Sequence of chain 1.A:
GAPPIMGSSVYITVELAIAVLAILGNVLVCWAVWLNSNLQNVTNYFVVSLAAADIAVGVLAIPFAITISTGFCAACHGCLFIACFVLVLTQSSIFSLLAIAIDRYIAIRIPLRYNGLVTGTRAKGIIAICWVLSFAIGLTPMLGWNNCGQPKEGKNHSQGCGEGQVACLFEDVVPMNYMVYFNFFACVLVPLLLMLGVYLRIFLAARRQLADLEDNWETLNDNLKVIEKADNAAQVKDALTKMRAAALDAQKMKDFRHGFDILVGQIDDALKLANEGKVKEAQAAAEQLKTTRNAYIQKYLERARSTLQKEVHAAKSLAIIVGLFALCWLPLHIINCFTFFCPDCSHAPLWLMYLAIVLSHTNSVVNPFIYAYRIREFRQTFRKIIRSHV

A small-molecule ligand and the protein it binds are described below.
Small molecule (SMILES): CC(C)CCC[C@@H](C)[C@H]1CC[C@H]2[C@@H]3CC=C4C[C@@H](O)CC[C@]4(C)[C@H]3CC[C@]12C

Binding-site contacts:
Ligand atom C18 contacts residue ILE372 of chain 1.A at 4.1 Å (hydrophobic).
Ligand atom C12 contacts residue MYS1 of chain 1.AA at 4.3 Å.
Ligand atom C24 contacts residue LEU212 of chain 1.A at 4.4 Å (hydrophobic).
Ligand atom O1 contacts residue PHE379 of chain 1.A at 4.3 Å.
Ligand atom C11 contacts residue MYS1 of chain 1.AA at 4.5 Å.
Ligand atom C19 contacts residue PHE379 of chain 1.A at 4.3 Å (hydrophobic).
Ligand atom C11 contacts residue PHE379 of chain 1.A at 4.1 Å (hydrophobic).
Ligand atom C1 contacts residue PHE379 of chain 1.A at 4.0 Å (hydrophobic).
Ligand atom C26 contacts residue LEU368 of chain 1.A at 4.4 Å (hydrophobic).
Ligand atom O1 contacts residue CYS380 of chain 1.A at 3.9 Å.
Ligand atom C4 contacts residue PHE376 of chain 1.A at 4.0 Å (hydrophobic).
Ligand atom C5 contacts residue PHE376 of chain 1.A at 3.9 Å (hydrophobic).
Ligand atom C25 contacts residue LEU212 of chain 1.A at 4.0 Å (hydrophobic).
Ligand atom C8 contacts residue PHE376 of chain 1.A at 4.1 Å (hydrophobic).
Ligand atom C11 contacts residue CYS375 of chain 1.A at 4.3 Å (hydrophobic).
Ligand atom C19 contacts residue PHE376 of chain 1.A at 3.7 Å (hydrophobic).
Ligand atom C6 contacts residue PHE376 of chain 1.A at 3.8 Å (hydrophobic).
Ligand atom C21 contacts residue PHE207 of chain 1.A at 4.1 Å (hydrophobic).
Ligand atom C2 contacts residue MYS1 of chain 1.AA at 4.0 Å.
Ligand atom C19 contacts residue CYS375 of chain 1.A at 4.0 Å (hydrophobic).
Ligand atom C24 contacts residue MYS1 of chain 1.AA at 4.2 Å.
Ligand atom C27 contacts residue LEU212 of chain 1.A at 4.0 Å (hydrophobic).
Ligand atom C18 contacts residue CYS375 of chain 1.A at 3.7 Å (hydrophobic).
Ligand atom C2 contacts residue PHE379 of chain 1.A at 3.8 Å (hydrophobic).
Ligand atom C21 contacts residue PHE208 of chain 1.A at 4.2 Å (hydrophobic).
Ligand atom C7 contacts residue PHE376 of chain 1.A at 4.0 Å (hydrophobic).
Ligand atom C1 contacts residue MYS1 of chain 1.AA at 4.0 Å.
Ligand atom C21 contacts residue MYS1 of chain 1.AA at 4.3 Å.